The small molecule below binds the protein below.
Small molecule (SMILES): CCC(CC)O[C@@H]1C=C(C(=O)O)C[C@H](N)[C@H]1NC(C)=O

Sequence of chain 1.E:
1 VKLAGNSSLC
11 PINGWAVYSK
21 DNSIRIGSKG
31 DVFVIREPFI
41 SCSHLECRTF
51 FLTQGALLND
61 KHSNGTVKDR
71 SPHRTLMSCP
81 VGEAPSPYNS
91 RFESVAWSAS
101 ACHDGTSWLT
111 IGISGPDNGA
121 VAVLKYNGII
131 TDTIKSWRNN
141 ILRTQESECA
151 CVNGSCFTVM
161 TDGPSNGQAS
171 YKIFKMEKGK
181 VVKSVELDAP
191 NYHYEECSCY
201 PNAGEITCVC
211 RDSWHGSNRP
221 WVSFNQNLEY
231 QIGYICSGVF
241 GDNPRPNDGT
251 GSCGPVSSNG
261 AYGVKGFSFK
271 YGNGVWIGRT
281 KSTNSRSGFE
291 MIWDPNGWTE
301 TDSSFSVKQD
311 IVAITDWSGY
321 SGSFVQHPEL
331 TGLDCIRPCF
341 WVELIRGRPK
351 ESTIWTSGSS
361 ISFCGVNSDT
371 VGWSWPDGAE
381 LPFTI

Binding-site contacts:
Ligand atom O1B contacts residue ARG36 of chain 1.E at 3.3 Å (salt-bridge).
Ligand atom C10 contacts residue ARG70 of chain 1.E at 3.8 Å.
Ligand atom C1 contacts residue TYR320 of chain 1.E at 3.0 Å (hydrophobic).
Ligand atom C3 contacts residue GLU37 of chain 1.E at 3.9 Å.
Ligand atom C91 contacts residue SER213 of chain 1.E at 3.9 Å.
Ligand atom N4 contacts residue ASP69 of chain 1.E at 2.9 Å (salt-bridge).
Ligand atom C4 contacts residue ASP69 of chain 1.E at 3.5 Å.
Ligand atom C4 contacts residue TYR320 of chain 1.E at 3.5 Å (hydrophobic).
Ligand atom C4 contacts residue GLU37 of chain 1.E at 3.7 Å.
Ligand atom C6 contacts residue TYR320 of chain 1.E at 3.8 Å (hydrophobic).
Ligand atom O1A contacts residue TYR320 of chain 1.E at 3.5 Å (h-bond).
Ligand atom C5 contacts residue ASP69 of chain 1.E at 3.9 Å.
Ligand atom C7 contacts residue ARG211 of chain 1.E at 3.6 Å.
Ligand atom C82 contacts residue ILE141 of chain 1.E at 4.0 Å (hydrophobic).
Ligand atom C81 contacts residue ARG143 of chain 1.E at 3.8 Å.
Ligand atom C6 contacts residue GLU196 of chain 1.E at 3.6 Å.
Ligand atom O1A contacts residue ARG211 of chain 1.E at 3.0 Å (salt-bridge).
Ligand atom C2 contacts residue TYR320 of chain 1.E at 2.8 Å (hydrophobic).
Ligand atom O1B contacts residue ARG286 of chain 1.E at 3.1 Å (salt-bridge).
Ligand atom C91 contacts residue ARG211 of chain 1.E at 3.9 Å.
Ligand atom O10 contacts residue ARG70 of chain 1.E at 2.8 Å (salt-bridge).
Ligand atom O1A contacts residue TYR262 of chain 1.E at 3.0 Å (h-bond).
Ligand atom C81 contacts residue SER165 of chain 1.E at 3.8 Å.
Ligand atom C4 contacts residue GLU196 of chain 1.E at 4.0 Å.
Ligand atom C7 contacts residue GLU196 of chain 1.E at 4.0 Å.
Ligand atom C1 contacts residue ARG211 of chain 1.E at 3.9 Å.
Ligand atom O10 contacts residue ASP69 of chain 1.E at 3.7 Å.
Ligand atom C3 contacts residue ASP69 of chain 1.E at 3.2 Å.
Ligand atom C1 contacts residue TYR262 of chain 1.E at 3.7 Å (hydrophobic).
Ligand atom C9 contacts residue GLU195 of chain 1.E at 3.8 Å.
Ligand atom N4 contacts residue GLU37 of chain 1.E at 2.8 Å (salt-bridge).
Ligand atom C7 contacts residue TYR320 of chain 1.E at 3.2 Å (hydrophobic).
Ligand atom O1A contacts residue ARG286 of chain 1.E at 2.9 Å (salt-bridge).
Ligand atom C91 contacts residue SER165 of chain 1.E at 3.8 Å.
Ligand atom C82 contacts residue ARG143 of chain 1.E at 3.9 Å.
Ligand atom C3 contacts residue TYR320 of chain 1.E at 3.4 Å (hydrophobic).
Ligand atom O1B contacts residue TYR320 of chain 1.E at 3.1 Å (h-bond).
Ligand atom C1 contacts residue ARG286 of chain 1.E at 3.6 Å.
Ligand atom C11 contacts residue TRP97 of chain 1.E at 3.6 Å (hydrophobic).
Ligand atom C91 contacts residue GLU195 of chain 1.E at 4.0 Å.